Sequence of chain 1.B:
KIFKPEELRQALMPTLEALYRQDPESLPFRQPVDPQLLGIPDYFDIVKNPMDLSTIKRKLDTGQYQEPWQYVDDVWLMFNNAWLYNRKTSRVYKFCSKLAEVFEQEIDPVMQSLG

A small-molecule ligand and the protein it binds are described below.
Small molecule (SMILES): COc1ccc(CCc2nc3cc(-c4c(C)noc4C)ccc3n2C[C@H](C)N2CCOCC2)cc1Cl

Binding-site contacts:
Ligand atom C5 contacts residue LEU39 of chain 1.B at 3.7 Å (hydrophobic).
Ligand atom C27 contacts residue ASN87 of chain 1.B at 3.8 Å.
Ligand atom C18 contacts residue LEU28 of chain 1.B at 3.5 Å (hydrophobic).
Ligand atom C9 contacts residue LEU39 of chain 1.B at 3.2 Å (hydrophobic).
Ligand atom C19 contacts residue LEU39 of chain 1.B at 3.7 Å (hydrophobic).
Ligand atom N contacts residue LEU39 of chain 1.B at 3.5 Å.
Ligand atom C26 contacts residue ASN87 of chain 1.B at 3.6 Å.
Ligand atom C contacts residue VAL93 of chain 1.B at 4.0 Å (hydrophobic).
Ligand atom N1 contacts residue LEU39 of chain 1.B at 3.2 Å.
Ligand atom CL contacts residue ARG92 of chain 1.B at 3.7 Å.
Ligand atom N3 contacts residue ALA83 of chain 1.B at 3.7 Å.
Ligand atom O2 contacts residue TYR86 of chain 1.B at 3.9 Å.
Ligand atom C21 contacts residue LEU28 of chain 1.B at 3.8 Å (hydrophobic).
Ligand atom O2 contacts residue ASN87 of chain 1.B at 2.9 Å (h-bond).
Ligand atom C4 contacts residue LEU39 of chain 1.B at 3.9 Å (hydrophobic).
Ligand atom C1 contacts residue VAL93 of chain 1.B at 3.8 Å (hydrophobic).
Ligand atom C7 contacts residue LEU39 of chain 1.B at 3.7 Å (hydrophobic).
Ligand atom C5 contacts residue PRO29 of chain 1.B at 3.6 Å (hydrophobic).
Ligand atom C21 contacts residue PRO29 of chain 1.B at 3.7 Å (hydrophobic).
Ligand atom CL contacts residue PHE96 of chain 1.B at 3.0 Å.
Ligand atom C3 contacts residue LEU39 of chain 1.B at 4.1 Å (hydrophobic).
Ligand atom C27 contacts residue ILE41 of chain 1.B at 3.5 Å (hydrophobic).
Ligand atom C8 contacts residue LEU39 of chain 1.B at 4.0 Å (hydrophobic).
Ligand atom C contacts residue PRO29 of chain 1.B at 3.2 Å (hydrophobic).
Ligand atom C16 contacts residue PRO29 of chain 1.B at 4.1 Å (hydrophobic).
Ligand atom N3 contacts residue ASN87 of chain 1.B at 3.3 Å (h-bond).
Ligand atom C3 contacts residue PRO29 of chain 1.B at 4.0 Å (hydrophobic).
Ligand atom C27 contacts residue TYR86 of chain 1.B at 3.6 Å (hydrophobic).
Ligand atom O2 contacts residue TYR44 of chain 1.B at 3.7 Å.
Ligand atom C contacts residue PHE30 of chain 1.B at 3.6 Å (hydrophobic).
Ligand atom C4 contacts residue PRO29 of chain 1.B at 3.3 Å (hydrophobic).
Ligand atom C17 contacts residue ARG92 of chain 1.B at 4.0 Å.
Ligand atom CL contacts residue VAL93 of chain 1.B at 3.5 Å.
Ligand atom O contacts residue PHE96 of chain 1.B at 3.7 Å.
Ligand atom C2 contacts residue VAL93 of chain 1.B at 4.0 Å (hydrophobic).
Ligand atom C16 contacts residue ARG92 of chain 1.B at 4.0 Å.
Ligand atom C6 contacts residue LEU39 of chain 1.B at 3.5 Å (hydrophobic).
Ligand atom CL contacts residue PRO29 of chain 1.B at 3.6 Å.
Ligand atom C10 contacts residue LEU39 of chain 1.B at 3.8 Å (hydrophobic).
Ligand atom C8 contacts residue VAL93 of chain 1.B at 4.0 Å (hydrophobic).